Binding-site contacts:
Ligand atom N49 contacts residue PHE140 of chain 1.C at 3.1 Å (h-bond).
Ligand atom C31 contacts residue LEU167 of chain 1.C at 3.3 Å (hydrophobic).
Ligand atom C51 contacts residue ASN142 of chain 1.C at 3.5 Å.
Ligand atom C28 contacts residue GLY143 of chain 1.C at 3.5 Å.
Ligand atom N38 contacts residue HIS164 of chain 1.C at 2.6 Å (h-bond).
Ligand atom C30 contacts residue ASP187 of chain 1.C at 3.5 Å.
Ligand atom C35 contacts residue CYS145 of chain 1.C at 2.6 Å (hydrophobic).
Ligand atom O48 contacts residue HIS172 of chain 1.C at 3.6 Å.
Ligand atom O25 contacts residue GLU166 of chain 1.C at 3.4 Å (salt-bridge).
Ligand atom N49 contacts residue GLU166 of chain 1.C at 2.9 Å (salt-bridge).
Ligand atom O22 contacts residue GLU166 of chain 1.C at 2.8 Å (salt-bridge).
Ligand atom O41 contacts residue GLY143 of chain 1.C at 2.9 Å (h-bond).
Ligand atom C25 contacts residue ASN142 of chain 1.C at 3.5 Å.
Ligand atom C34 contacts residue ASP187 of chain 1.C at 3.4 Å.
Ligand atom C13 contacts residue GLY143 of chain 1.C at 3.5 Å.
Ligand atom O40 contacts residue HIS41 of chain 1.C at 2.7 Å (h-bond).
Ligand atom O40 contacts residue CYS145 of chain 1.C at 2.3 Å (h-bond).
Ligand atom C40 contacts residue CYS145 of chain 1.C at 2.8 Å (hydrophobic).
Ligand atom C47 contacts residue HIS163 of chain 1.C at 3.6 Å.
Ligand atom C24 contacts residue GLU166 of chain 1.C at 3.6 Å.
Ligand atom C57 contacts residue CYS145 of chain 1.C at 1.7 Å (hydrophobic).
Ligand atom O48 contacts residue PHE140 of chain 1.C at 3.5 Å.
Ligand atom N36 contacts residue CYS145 of chain 1.C at 3.6 Å.
Ligand atom C30 contacts residue ARG188 of chain 1.C at 3.5 Å.
Ligand atom C13 contacts residue THR26 of chain 1.C at 3.4 Å.
Ligand atom C14 contacts residue GLY143 of chain 1.C at 3.3 Å.
Ligand atom C34 contacts residue HIS41 of chain 1.C at 3.5 Å.
Ligand atom O48 contacts residue HIS163 of chain 1.C at 2.6 Å (h-bond).
Ligand atom C51 contacts residue GLU166 of chain 1.C at 3.6 Å.
Ligand atom N38 contacts residue CYS145 of chain 1.C at 3.1 Å (h-bond).
Ligand atom C30 contacts residue MET49 of chain 1.C at 3.6 Å (hydrophobic).
Ligand atom C17 contacts residue GLN189 of chain 1.C at 3.4 Å.
Ligand atom N23 contacts residue GLU166 of chain 1.C at 2.9 Å (salt-bridge).
Ligand atom O41 contacts residue CYS145 of chain 1.C at 2.7 Å (h-bond).
Ligand atom C23 contacts residue ASN142 of chain 1.C at 3.4 Å.
Ligand atom C42 contacts residue CYS145 of chain 1.C at 3.3 Å (hydrophobic).
Ligand atom O41 contacts residue SER144 of chain 1.C at 3.1 Å (h-bond).
Ligand atom O22 contacts residue MET165 of chain 1.C at 3.1 Å.
Ligand atom C54 contacts residue ASN142 of chain 1.C at 3.4 Å.
Ligand atom C36 contacts residue HIS164 of chain 1.C at 3.6 Å.

Sequence of chain 1.C:
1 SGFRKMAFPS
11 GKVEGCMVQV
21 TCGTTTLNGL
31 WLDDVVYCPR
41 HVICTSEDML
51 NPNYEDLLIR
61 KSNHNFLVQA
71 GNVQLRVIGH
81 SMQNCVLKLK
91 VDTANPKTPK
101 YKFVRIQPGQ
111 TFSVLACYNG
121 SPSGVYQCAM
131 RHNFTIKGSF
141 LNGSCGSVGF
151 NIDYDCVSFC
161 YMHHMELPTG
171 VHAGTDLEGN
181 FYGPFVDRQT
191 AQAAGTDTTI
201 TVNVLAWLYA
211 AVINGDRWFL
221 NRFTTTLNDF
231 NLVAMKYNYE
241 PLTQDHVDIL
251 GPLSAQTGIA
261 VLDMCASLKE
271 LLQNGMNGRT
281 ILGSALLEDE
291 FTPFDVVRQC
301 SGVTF

A small-molecule ligand and the protein it binds are described below.
Small molecule (SMILES): CC(C)(C)OC(=O)Nc1cccn([C@@H](CC2CC2)C(=O)N[C@@H](C[C@@H]2CCNC2=O)[C@@H](O)C(=O)NCc2ccccc2)c1=O

Sequence of chain 1.A:
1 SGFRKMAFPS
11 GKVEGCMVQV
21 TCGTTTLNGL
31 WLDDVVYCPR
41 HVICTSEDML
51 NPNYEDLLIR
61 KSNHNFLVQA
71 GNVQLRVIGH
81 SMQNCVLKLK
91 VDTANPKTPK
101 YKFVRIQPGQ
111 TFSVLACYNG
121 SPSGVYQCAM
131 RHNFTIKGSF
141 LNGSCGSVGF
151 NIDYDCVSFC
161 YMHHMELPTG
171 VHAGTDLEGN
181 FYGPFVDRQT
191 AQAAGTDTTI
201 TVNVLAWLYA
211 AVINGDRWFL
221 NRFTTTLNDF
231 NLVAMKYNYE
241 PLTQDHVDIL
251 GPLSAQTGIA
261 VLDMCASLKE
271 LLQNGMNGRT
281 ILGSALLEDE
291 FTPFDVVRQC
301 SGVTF